The protein below binds the small molecule below.
Small molecule (SMILES): NCCCC[C@H](NC(=O)[C@H](Cc1ccc([N+](=O)O)cc1)NC(=O)CCNC(=O)C[C@H](CO)NC(=O)[C@H](Cc1ccc([N+](=O)O)cc1)NC(=O)[C@@H](N)COP(=O)(O)O)C(N)=O

Sequence of chain 1.A:
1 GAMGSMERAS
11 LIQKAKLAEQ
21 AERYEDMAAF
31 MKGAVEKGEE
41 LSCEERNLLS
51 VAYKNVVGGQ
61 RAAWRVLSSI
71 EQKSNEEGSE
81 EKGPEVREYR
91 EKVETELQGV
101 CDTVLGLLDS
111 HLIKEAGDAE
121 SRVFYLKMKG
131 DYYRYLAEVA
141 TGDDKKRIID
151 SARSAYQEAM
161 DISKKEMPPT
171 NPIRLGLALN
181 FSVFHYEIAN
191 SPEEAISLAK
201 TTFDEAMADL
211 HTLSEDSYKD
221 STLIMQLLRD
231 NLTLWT

Binding-site contacts:
Ligand atom P contacts residue LYS54 of chain 1.A at 3.6 Å.
Ligand atom O3P contacts residue LYS54 of chain 1.A at 2.7 Å (salt-bridge).
Ligand atom O contacts residue LYS127 of chain 1.A at 2.7 Å (salt-bridge).
Ligand atom CB contacts residue ASN180 of chain 1.A at 3.2 Å.
Ligand atom CD1 contacts residue PRO172 of chain 1.A at 3.6 Å (hydrophobic).
Ligand atom CE2 contacts residue PHE124 of chain 1.A at 3.7 Å (hydrophobic).
Ligand atom CB contacts residue SER50 of chain 1.A at 3.4 Å.
Ligand atom C contacts residue LEU179 of chain 1.A at 3.8 Å (hydrophobic).
Ligand atom OD contacts residue LYS127 of chain 1.A at 3.7 Å.
Ligand atom OD contacts residue LYS54 of chain 1.A at 3.5 Å.
Ligand atom O contacts residue SER50 of chain 1.A at 3.3 Å (h-bond).
Ligand atom O2 contacts residue GLY176 of chain 1.A at 3.3 Å.
Ligand atom CA contacts residue ASN180 of chain 1.A at 3.3 Å.
Ligand atom CG contacts residue LYS54 of chain 1.A at 3.3 Å.
Ligand atom C contacts residue LYS127 of chain 1.A at 3.8 Å.
Ligand atom O2P contacts residue TYR135 of chain 1.A at 2.6 Å (h-bond).
Ligand atom O contacts residue ASN47 of chain 1.A at 3.2 Å (h-bond).
Ligand atom CD contacts residue ASP220 of chain 1.A at 3.7 Å.
Ligand atom N contacts residue ASN47 of chain 1.A at 3.3 Å (h-bond).
Ligand atom P contacts residue ARG134 of chain 1.A at 3.7 Å.
Ligand atom O2P contacts residue ARG134 of chain 1.A at 2.9 Å (salt-bridge).
Ligand atom CA contacts residue ASN47 of chain 1.A at 3.7 Å.
Ligand atom CD1 contacts residue LEU227 of chain 1.A at 3.4 Å (hydrophobic).
Ligand atom O contacts residue ASN180 of chain 1.A at 3.1 Å (h-bond).
Ligand atom CD2 contacts residue ASN47 of chain 1.A at 3.7 Å.
Ligand atom N contacts residue ASN180 of chain 1.A at 2.8 Å (h-bond).
Ligand atom CE2 contacts residue ILE224 of chain 1.A at 3.7 Å (hydrophobic).
Ligand atom O2 contacts residue LYS127 of chain 1.A at 3.5 Å.
Ligand atom O1 contacts residue LYS127 of chain 1.A at 3.0 Å (salt-bridge).
Ligand atom O2P contacts residue LYS54 of chain 1.A at 3.5 Å (salt-bridge).
Ligand atom O1P contacts residue ARG61 of chain 1.A at 2.9 Å (salt-bridge).
Ligand atom N contacts residue LEU179 of chain 1.A at 3.6 Å.
Ligand atom CE1 contacts residue PRO172 of chain 1.A at 3.3 Å (hydrophobic).
Ligand atom P contacts residue ARG61 of chain 1.A at 3.7 Å.
Ligand atom CB contacts residue ASN47 of chain 1.A at 3.5 Å.
Ligand atom O3P contacts residue ARG61 of chain 1.A at 2.9 Å (salt-bridge).
Ligand atom O2 contacts residue PRO172 of chain 1.A at 3.6 Å (h-bond).
Ligand atom C contacts residue ASN180 of chain 1.A at 3.5 Å.
Ligand atom CB contacts residue LEU179 of chain 1.A at 3.4 Å (hydrophobic).
Ligand atom O1P contacts residue ARG134 of chain 1.A at 2.7 Å (salt-bridge).